Binding-site contacts:
Ligand atom C23 contacts residue ILE187 of chain 1.A at 3.4 Å (hydrophobic).
Ligand atom C1 contacts residue HIS223 of chain 4.A at 3.4 Å.
Ligand atom C24 contacts residue TYR163 of chain 4.A at 3.6 Å (hydrophobic).
Ligand atom O8 contacts residue ASN122 of chain 4.A at 3.1 Å (h-bond).
Ligand atom O8 contacts residue GLU123 of chain 4.A at 2.6 Å (salt-bridge).
Ligand atom C21 contacts residue TYR163 of chain 4.A at 3.6 Å (hydrophobic).
Ligand atom C15 contacts residue HIS223 of chain 4.A at 3.4 Å.
Ligand atom C11 contacts residue THR161 of chain 4.A at 3.6 Å.
Ligand atom C contacts residue HIS223 of chain 4.A at 3.3 Å.
Ligand atom O3 contacts residue LEU72 of chain 4.A at 3.2 Å.
Ligand atom C23 contacts residue SER166 of chain 4.A at 3.1 Å.
Ligand atom N6 contacts residue ASN122 of chain 4.A at 3.0 Å (h-bond).
Ligand atom N11 contacts residue ALA185 of chain 1.A at 2.8 Å (h-bond).
Ligand atom N2 contacts residue ASP45 of chain 4.A at 3.6 Å.
Ligand atom O7 contacts residue ALA162 of chain 4.A at 3.3 Å.
Ligand atom O7 contacts residue TYR163 of chain 4.A at 3.3 Å (h-bond).
Ligand atom N6 contacts residue TYR75 of chain 4.A at 3.4 Å (h-bond).
Ligand atom C8 contacts residue ALA162 of chain 4.A at 3.6 Å (hydrophobic).
Ligand atom N5 contacts residue PHE74 of chain 4.A at 3.6 Å.
Ligand atom O7 contacts residue ASN122 of chain 4.A at 3.6 Å (h-bond).
Ligand atom O7 contacts residue GLU123 of chain 4.A at 2.5 Å (salt-bridge).
Ligand atom C11 contacts residue ALA162 of chain 4.A at 3.5 Å (hydrophobic).
Ligand atom N10 contacts residue SER166 of chain 4.A at 3.0 Å (h-bond).
Ligand atom C10 contacts residue THR161 of chain 4.A at 3.3 Å.
Ligand atom N5 contacts residue THR161 of chain 4.A at 2.6 Å (h-bond).
Ligand atom N10 contacts residue ILE187 of chain 1.A at 3.3 Å.
Ligand atom C18 contacts residue GLU123 of chain 4.A at 3.3 Å.
Ligand atom N4 contacts residue LEU72 of chain 4.A at 3.6 Å.
Ligand atom C7 contacts residue ASP45 of chain 4.A at 3.6 Å.
Ligand atom C10 contacts residue PHE74 of chain 4.A at 3.3 Å (hydrophobic).
Ligand atom C12 contacts residue ASP45 of chain 4.A at 3.6 Å.
Ligand atom N6 contacts residue SER158 of chain 4.A at 3.1 Å (h-bond).
Ligand atom C19 contacts residue GLU123 of chain 4.A at 3.2 Å.
Ligand atom O contacts residue ILE187 of chain 1.A at 3.0 Å.
Ligand atom O4 contacts residue TYR192 of chain 1.A at 3.7 Å.
Ligand atom O3 contacts residue ASP45 of chain 4.A at 3.1 Å (salt-bridge).
Ligand atom N3 contacts residue ASN122 of chain 4.A at 3.0 Å (h-bond).
Ligand atom N9 contacts residue TYR163 of chain 4.A at 3.5 Å (h-bond).
Ligand atom N11 contacts residue ASP150 of chain 1.A at 3.2 Å (salt-bridge).
Ligand atom N11 contacts residue TYR163 of chain 4.A at 3.6 Å.

Sequence of chain 4.A:
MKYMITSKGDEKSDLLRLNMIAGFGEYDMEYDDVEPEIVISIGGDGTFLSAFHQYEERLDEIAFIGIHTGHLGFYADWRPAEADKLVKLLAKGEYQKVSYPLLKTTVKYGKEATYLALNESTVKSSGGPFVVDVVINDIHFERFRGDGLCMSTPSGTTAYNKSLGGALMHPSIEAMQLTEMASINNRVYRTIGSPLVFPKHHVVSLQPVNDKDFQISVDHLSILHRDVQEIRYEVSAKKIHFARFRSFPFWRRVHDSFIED

A protein and the small-molecule ligand that binds it are described below.
Small molecule (SMILES): NCCS(=O)(=O)NC[C@H]1O[C@@H](n2c(C#CCOC[C@H]3O[C@@H](n4cnc5c(N)ncnc54)[C@H](O)[C@@H]3O)nc3c(N)ncnc32)[C@H](O)[C@@H]1O

Sequence of chain 1.A:
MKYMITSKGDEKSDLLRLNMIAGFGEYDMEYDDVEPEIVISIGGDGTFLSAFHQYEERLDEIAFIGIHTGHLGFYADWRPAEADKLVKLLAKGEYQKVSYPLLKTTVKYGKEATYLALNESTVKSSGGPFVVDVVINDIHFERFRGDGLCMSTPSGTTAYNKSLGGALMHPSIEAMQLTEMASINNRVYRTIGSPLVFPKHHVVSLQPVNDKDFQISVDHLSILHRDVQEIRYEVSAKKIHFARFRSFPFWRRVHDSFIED